A small-molecule ligand and the protein it binds are described below.
Small molecule (SMILES): O=C(O)c1ccccc1O

Binding-site contacts:
Ligand atom C6 contacts residue ALA138 of chain 1.B at 3.6 Å (hydrophobic).
Ligand atom O2 contacts residue SER398 of chain 1.B at 4.0 Å.
Ligand atom O1' contacts residue ALA138 of chain 1.B at 4.1 Å.
Ligand atom O1' contacts residue LEU448 of chain 1.B at 3.9 Å.
Ligand atom C2 contacts residue LEU448 of chain 1.B at 4.4 Å (hydrophobic).
Ligand atom C5 contacts residue ALA218 of chain 1.B at 3.8 Å (hydrophobic).
Ligand atom C4 contacts residue ALA218 of chain 1.B at 3.8 Å (hydrophobic).
Ligand atom C2 contacts residue MET451 of chain 1.B at 4.2 Å (hydrophobic).
Ligand atom O2 contacts residue MET451 of chain 1.B at 4.0 Å.
Ligand atom O1' contacts residue VAL221 of chain 1.B at 4.5 Å.
Ligand atom C4 contacts residue ALA217 of chain 1.B at 3.9 Å (hydrophobic).
Ligand atom C4 contacts residue LEU397 of chain 1.B at 4.5 Å (hydrophobic).
Ligand atom C6 contacts residue LEU448 of chain 1.B at 3.9 Å (hydrophobic).
Ligand atom O1' contacts residue PHE101 of chain 1.B at 3.7 Å.
Ligand atom C3 contacts residue LEU397 of chain 1.B at 3.6 Å (hydrophobic).
Ligand atom C4 contacts residue MET451 of chain 1.B at 4.4 Å (hydrophobic).
Ligand atom O2' contacts residue SER398 of chain 1.B at 3.7 Å.
Ligand atom C1' contacts residue PHE101 of chain 1.B at 4.2 Å (hydrophobic).
Ligand atom C4 contacts residue THR214 of chain 1.B at 3.9 Å.
Ligand atom C5 contacts residue LEU448 of chain 1.B at 4.4 Å (hydrophobic).
Ligand atom O1' contacts residue VAL444 of chain 1.B at 4.2 Å.
Ligand atom C1 contacts residue ALA138 of chain 1.B at 4.3 Å (hydrophobic).
Ligand atom C2 contacts residue LEU397 of chain 1.B at 4.2 Å (hydrophobic).
Ligand atom C1 contacts residue LEU448 of chain 1.B at 3.9 Å (hydrophobic).
Ligand atom C5 contacts residue VAL221 of chain 1.B at 3.9 Å (hydrophobic).
Ligand atom O2' contacts residue PHE101 of chain 1.B at 4.2 Å.
Ligand atom C6 contacts residue VAL221 of chain 1.B at 3.8 Å (hydrophobic).
Ligand atom C1' contacts residue ALA138 of chain 1.B at 4.3 Å (hydrophobic).
Ligand atom C5 contacts residue ALA138 of chain 1.B at 4.4 Å (hydrophobic).
Ligand atom C1' contacts residue LEU448 of chain 1.B at 4.2 Å (hydrophobic).
Ligand atom C5 contacts residue ALA217 of chain 1.B at 3.8 Å (hydrophobic).
Ligand atom O2 contacts residue LEU397 of chain 1.B at 3.8 Å.
Ligand atom C3 contacts residue MET451 of chain 1.B at 3.6 Å (hydrophobic).

Sequence of chain 1.B:
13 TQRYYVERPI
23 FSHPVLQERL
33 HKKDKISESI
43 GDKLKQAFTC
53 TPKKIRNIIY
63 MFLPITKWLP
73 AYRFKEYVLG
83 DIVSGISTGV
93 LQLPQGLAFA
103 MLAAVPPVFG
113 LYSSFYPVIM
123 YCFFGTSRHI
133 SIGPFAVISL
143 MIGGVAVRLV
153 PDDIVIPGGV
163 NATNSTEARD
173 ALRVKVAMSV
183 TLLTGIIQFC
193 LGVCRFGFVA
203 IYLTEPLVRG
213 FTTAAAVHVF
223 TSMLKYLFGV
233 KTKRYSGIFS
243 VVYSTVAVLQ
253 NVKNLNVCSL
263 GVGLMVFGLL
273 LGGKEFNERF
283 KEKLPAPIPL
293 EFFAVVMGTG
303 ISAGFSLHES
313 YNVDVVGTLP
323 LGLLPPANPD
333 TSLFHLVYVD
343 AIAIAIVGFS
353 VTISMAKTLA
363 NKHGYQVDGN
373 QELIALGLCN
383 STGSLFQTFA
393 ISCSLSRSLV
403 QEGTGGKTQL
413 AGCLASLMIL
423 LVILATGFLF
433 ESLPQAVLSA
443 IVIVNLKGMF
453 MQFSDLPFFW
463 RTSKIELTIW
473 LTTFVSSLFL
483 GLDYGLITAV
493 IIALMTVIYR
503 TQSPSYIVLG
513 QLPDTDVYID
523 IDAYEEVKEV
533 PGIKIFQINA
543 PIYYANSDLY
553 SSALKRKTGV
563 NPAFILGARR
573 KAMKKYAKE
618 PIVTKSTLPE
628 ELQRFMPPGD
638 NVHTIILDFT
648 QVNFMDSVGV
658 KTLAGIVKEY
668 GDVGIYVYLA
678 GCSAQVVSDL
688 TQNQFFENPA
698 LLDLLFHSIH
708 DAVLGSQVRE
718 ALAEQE